The small molecule below binds the protein below.
Small molecule (SMILES): CC(=O)N[C@@H]1[C@@H](O)[C@H](O)[C@@H](CO)O[C@H]1O

Sequence of chain 1.B:
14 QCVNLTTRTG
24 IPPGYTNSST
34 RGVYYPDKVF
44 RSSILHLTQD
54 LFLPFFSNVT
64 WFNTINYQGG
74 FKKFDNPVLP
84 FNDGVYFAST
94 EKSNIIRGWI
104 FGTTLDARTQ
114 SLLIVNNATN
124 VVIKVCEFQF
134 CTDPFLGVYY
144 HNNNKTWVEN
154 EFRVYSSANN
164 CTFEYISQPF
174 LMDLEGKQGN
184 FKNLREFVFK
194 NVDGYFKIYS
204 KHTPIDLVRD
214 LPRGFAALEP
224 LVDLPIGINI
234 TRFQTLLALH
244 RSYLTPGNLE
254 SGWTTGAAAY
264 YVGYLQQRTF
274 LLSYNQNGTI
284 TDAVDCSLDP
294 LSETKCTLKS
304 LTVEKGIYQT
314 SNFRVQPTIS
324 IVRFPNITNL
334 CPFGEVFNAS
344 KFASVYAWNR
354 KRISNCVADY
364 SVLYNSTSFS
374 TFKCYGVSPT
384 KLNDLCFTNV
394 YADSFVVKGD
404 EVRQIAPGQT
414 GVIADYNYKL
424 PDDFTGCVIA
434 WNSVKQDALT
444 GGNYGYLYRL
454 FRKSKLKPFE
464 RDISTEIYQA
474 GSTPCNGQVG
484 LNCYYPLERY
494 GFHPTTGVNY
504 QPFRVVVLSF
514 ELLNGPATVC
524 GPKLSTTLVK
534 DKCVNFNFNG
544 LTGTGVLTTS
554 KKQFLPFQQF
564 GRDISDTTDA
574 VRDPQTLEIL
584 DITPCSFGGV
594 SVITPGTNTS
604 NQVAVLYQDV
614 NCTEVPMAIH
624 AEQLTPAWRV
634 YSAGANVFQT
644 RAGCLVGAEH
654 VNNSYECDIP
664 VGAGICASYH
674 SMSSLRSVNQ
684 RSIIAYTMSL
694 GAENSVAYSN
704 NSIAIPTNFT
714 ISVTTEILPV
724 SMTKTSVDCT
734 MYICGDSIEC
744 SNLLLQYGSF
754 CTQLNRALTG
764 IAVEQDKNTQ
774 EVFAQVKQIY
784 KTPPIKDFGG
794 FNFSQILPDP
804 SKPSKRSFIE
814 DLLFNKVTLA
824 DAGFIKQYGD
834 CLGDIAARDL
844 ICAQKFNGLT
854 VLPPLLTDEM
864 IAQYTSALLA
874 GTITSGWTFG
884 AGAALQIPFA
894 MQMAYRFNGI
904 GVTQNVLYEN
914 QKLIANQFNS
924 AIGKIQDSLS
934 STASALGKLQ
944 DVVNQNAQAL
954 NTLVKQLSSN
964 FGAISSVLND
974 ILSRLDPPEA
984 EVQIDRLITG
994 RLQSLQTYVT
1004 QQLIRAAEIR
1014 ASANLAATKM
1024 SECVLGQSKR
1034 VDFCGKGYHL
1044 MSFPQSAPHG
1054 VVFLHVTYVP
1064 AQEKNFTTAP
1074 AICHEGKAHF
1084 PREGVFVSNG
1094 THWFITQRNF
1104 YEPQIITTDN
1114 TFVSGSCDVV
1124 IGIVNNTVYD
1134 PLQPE

Binding-site contacts:
Ligand atom C4 contacts residue ASN329 of chain 1.B at 4.3 Å.
Ligand atom C8 contacts residue GLN578 of chain 1.B at 3.7 Å.
Ligand atom O3 contacts residue THR579 of chain 1.B at 3.9 Å.
Ligand atom C3 contacts residue THR579 of chain 1.B at 4.1 Å.
Ligand atom O3 contacts residue GLN578 of chain 1.B at 3.4 Å (h-bond).
Ligand atom C7 contacts residue GLN578 of chain 1.B at 3.6 Å.
Ligand atom C3 contacts residue GLN578 of chain 1.B at 3.6 Å.
Ligand atom C5 contacts residue ASN329 of chain 1.B at 3.7 Å.
Ligand atom O7 contacts residue ASN329 of chain 1.B at 3.6 Å.
Ligand atom C2 contacts residue GLN578 of chain 1.B at 3.8 Å.
Ligand atom C3 contacts residue ASN329 of chain 1.B at 3.8 Å.
Ligand atom N2 contacts residue ASN329 of chain 1.B at 2.9 Å (h-bond).
Ligand atom O5 contacts residue ASN329 of chain 1.B at 2.4 Å (h-bond).
Ligand atom C5 contacts residue GLN578 of chain 1.B at 4.2 Å.
Ligand atom C2 contacts residue ASN329 of chain 1.B at 2.5 Å.
Ligand atom C7 contacts residue ASN329 of chain 1.B at 3.2 Å.
Ligand atom C8 contacts residue ASN329 of chain 1.B at 3.8 Å.
Ligand atom N2 contacts residue GLN578 of chain 1.B at 2.8 Å (h-bond).
Ligand atom C1 contacts residue ASN329 of chain 1.B at 1.5 Å.
Ligand atom O4 contacts residue THR579 of chain 1.B at 4.0 Å.
Ligand atom C1 contacts residue GLN578 of chain 1.B at 4.0 Å.